Binding-site contacts:
Ligand atom C6M contacts residue GLY149 of chain 1.B at 4.5 Å.
Ligand atom C6 contacts residue CBD1 of chain 1.G at 3.5 Å.
Ligand atom O4 contacts residue PHE106 of chain 1.B at 2.8 Å.
Ligand atom C1 contacts residue FAD1 of chain 1.F at 3.3 Å.
Ligand atom O4 contacts residue FAD1 of chain 1.F at 3.7 Å.
Ligand atom C3M contacts residue TRP105 of chain 1.B at 3.1 Å (hydrophobic).
Ligand atom C6M contacts residue CBD1 of chain 1.G at 3.0 Å.
Ligand atom C5 contacts residue CBD1 of chain 1.G at 3.5 Å.
Ligand atom C5M contacts residue TYR155 of chain 1.B at 3.1 Å (hydrophobic).
Ligand atom O1 contacts residue FAD1 of chain 1.F at 3.6 Å.
Ligand atom C4 contacts residue PHE106 of chain 1.B at 3.7 Å (hydrophobic).
Ligand atom C3M contacts residue FAD1 of chain 1.F at 3.7 Å.
Ligand atom C6M contacts residue GLY150 of chain 1.B at 4.4 Å.
Ligand atom C2M contacts residue TRP105 of chain 1.B at 3.2 Å (hydrophobic).
Ligand atom C4 contacts residue FAD1 of chain 1.F at 3.3 Å.
Ligand atom C5M contacts residue HIS161 of chain 1.B at 3.3 Å.
Ligand atom C6 contacts residue FAD1 of chain 1.F at 3.3 Å.
Ligand atom O4 contacts residue TYR155 of chain 1.B at 3.8 Å.
Ligand atom C2 contacts residue FAD1 of chain 1.F at 3.5 Å.
Ligand atom C5M contacts residue GLY150 of chain 1.B at 4.4 Å.
Ligand atom C2M contacts residue FAD1 of chain 1.F at 3.5 Å.
Ligand atom C5 contacts residue HIS161 of chain 1.B at 4.3 Å.
Ligand atom C5 contacts residue TYR155 of chain 1.B at 4.1 Å (hydrophobic).
Ligand atom C6M contacts residue FAD1 of chain 1.F at 2.9 Å.
Ligand atom C3 contacts residue TRP105 of chain 1.B at 4.1 Å (hydrophobic).
Ligand atom C5 contacts residue FAD1 of chain 1.F at 2.9 Å.
Ligand atom C3 contacts residue PHE106 of chain 1.B at 4.3 Å (hydrophobic).
Ligand atom C2 contacts residue TRP105 of chain 1.B at 4.1 Å (hydrophobic).
Ligand atom C3 contacts residue FAD1 of chain 1.F at 3.4 Å.
Ligand atom O4 contacts residue HIS161 of chain 1.B at 3.8 Å.
Ligand atom C5M contacts residue CBD1 of chain 1.G at 3.1 Å.
Ligand atom C5M contacts residue FAD1 of chain 1.F at 3.1 Å.
Ligand atom C4 contacts residue TYR155 of chain 1.B at 4.3 Å (hydrophobic).
Ligand atom C3M contacts residue PHE106 of chain 1.B at 3.8 Å (hydrophobic).

A protein and the small-molecule ligand that binds it are described below.
Small molecule (SMILES): CC1=C(C)C(=O)C(C)=C(C)C1=O

Sequence of chain 1.B:
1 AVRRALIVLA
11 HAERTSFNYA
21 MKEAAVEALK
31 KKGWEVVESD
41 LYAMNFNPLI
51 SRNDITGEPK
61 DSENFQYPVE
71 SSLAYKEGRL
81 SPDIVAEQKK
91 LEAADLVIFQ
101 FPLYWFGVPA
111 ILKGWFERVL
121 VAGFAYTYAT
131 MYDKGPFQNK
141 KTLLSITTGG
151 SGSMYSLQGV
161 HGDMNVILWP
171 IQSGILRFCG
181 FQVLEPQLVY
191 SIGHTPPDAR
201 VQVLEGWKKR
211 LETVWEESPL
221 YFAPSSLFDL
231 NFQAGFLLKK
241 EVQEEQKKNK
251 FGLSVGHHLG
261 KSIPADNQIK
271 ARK